Sequence of chain 1.A:
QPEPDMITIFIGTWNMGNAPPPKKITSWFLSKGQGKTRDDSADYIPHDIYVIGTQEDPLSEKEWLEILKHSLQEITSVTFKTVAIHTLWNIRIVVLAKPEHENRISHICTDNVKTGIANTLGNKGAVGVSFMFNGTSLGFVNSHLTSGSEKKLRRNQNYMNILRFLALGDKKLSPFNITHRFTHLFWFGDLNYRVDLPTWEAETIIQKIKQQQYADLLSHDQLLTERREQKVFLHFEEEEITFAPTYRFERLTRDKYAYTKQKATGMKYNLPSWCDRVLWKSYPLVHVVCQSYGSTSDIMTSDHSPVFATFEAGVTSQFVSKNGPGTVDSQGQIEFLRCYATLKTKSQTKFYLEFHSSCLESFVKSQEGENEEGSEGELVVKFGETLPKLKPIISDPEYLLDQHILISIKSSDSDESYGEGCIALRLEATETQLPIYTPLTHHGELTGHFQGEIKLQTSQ

Binding-site contacts:
Ligand atom C4 contacts residue SER324 of chain 1.A at 3.7 Å.
Ligand atom C contacts residue LYS325 of chain 1.A at 4.0 Å.
Ligand atom C6 contacts residue LYS325 of chain 1.A at 4.3 Å.
Ligand atom C contacts residue VAL323 of chain 1.A at 3.8 Å (hydrophobic).
Ligand atom F contacts residue LYS325 of chain 1.A at 4.1 Å.
Ligand atom C4 contacts residue LYS325 of chain 1.A at 3.4 Å.
Ligand atom N contacts residue LYS325 of chain 1.A at 4.1 Å.
Ligand atom N contacts residue VAL323 of chain 1.A at 3.4 Å.
Ligand atom C contacts residue SER324 of chain 1.A at 3.7 Å.
Ligand atom N contacts residue SER324 of chain 1.A at 3.5 Å (h-bond).
Ligand atom C1 contacts residue VAL323 of chain 1.A at 4.3 Å (hydrophobic).

A small-molecule ligand and the protein it binds are described below.
Small molecule (SMILES): N[C@@H]1CCCN(C(=O)CCC(F)(F)F)C1